Sequence of chain 59.E:
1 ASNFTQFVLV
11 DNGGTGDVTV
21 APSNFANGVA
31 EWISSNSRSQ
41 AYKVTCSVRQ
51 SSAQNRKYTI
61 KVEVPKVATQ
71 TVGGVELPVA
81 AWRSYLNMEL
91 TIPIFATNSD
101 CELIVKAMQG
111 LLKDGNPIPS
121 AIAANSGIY

Binding-site contacts:
Ligand atom C4 contacts residue TYR85 of chain 40.E at 3.6 Å (hydrophobic).
Ligand atom O3' contacts residue SER51 of chain 59.E at 3.3 Å (h-bond).
Ligand atom O4' contacts residue LYS61 of chain 40.E at 2.8 Å (salt-bridge).
Ligand atom N6 contacts residue THR45 of chain 40.E at 2.7 Å (h-bond).
Ligand atom OP1 contacts residue SER52 of chain 59.E at 3.2 Å.
Ligand atom N7 contacts residue THR45 of chain 40.E at 2.6 Å (h-bond).
Ligand atom C2' contacts residue GLU63 of chain 40.E at 3.5 Å.
Ligand atom O2' contacts residue TYR85 of chain 40.E at 3.4 Å.
Ligand atom C5' contacts residue TYR85 of chain 40.E at 2.9 Å (hydrophobic).
Ligand atom C3' contacts residue TYR85 of chain 40.E at 3.4 Å (hydrophobic).
Ligand atom O3' contacts residue ARG49 of chain 59.E at 3.4 Å (salt-bridge).
Ligand atom P contacts residue ARG49 of chain 59.E at 3.0 Å.
Ligand atom N1 contacts residue SER47 of chain 40.E at 2.9 Å (h-bond).
Ligand atom OP1 contacts residue ARG49 of chain 59.E at 2.5 Å (salt-bridge).
Ligand atom OP1 contacts residue SER51 of chain 59.E at 2.9 Å (h-bond).
Ligand atom C2' contacts residue TYR85 of chain 40.E at 3.4 Å (hydrophobic).
Ligand atom C5 contacts residue THR45 of chain 40.E at 3.2 Å.
Ligand atom OP2 contacts residue ASN55 of chain 59.E at 3.4 Å (h-bond).
Ligand atom C5' contacts residue ARG49 of chain 59.E at 3.5 Å.
Ligand atom OP1 contacts residue ASN55 of chain 59.E at 2.8 Å (h-bond).
Ligand atom OP2 contacts residue TYR85 of chain 40.E at 2.7 Å (h-bond).
Ligand atom OP2 contacts residue LYS43 of chain 40.E at 2.7 Å (salt-bridge).
Ligand atom C2 contacts residue SER47 of chain 40.E at 3.2 Å.
Ligand atom OP2 contacts residue SER51 of chain 59.E at 3.4 Å (h-bond).
Ligand atom N7 contacts residue LYS61 of chain 40.E at 3.3 Å.
Ligand atom O2' contacts residue GLU63 of chain 40.E at 3.2 Å (salt-bridge).
Ligand atom OP2 contacts residue LYS57 of chain 59.E at 2.6 Å (salt-bridge).
Ligand atom N9 contacts residue LYS61 of chain 40.E at 3.3 Å (salt-bridge).
Ligand atom C6 contacts residue THR45 of chain 40.E at 3.3 Å.
Ligand atom N3 contacts residue TYR85 of chain 40.E at 3.5 Å.
Ligand atom OP1 contacts residue SER51 of chain 59.E at 3.5 Å.
Ligand atom N6 contacts residue CYS46 of chain 40.E at 3.3 Å (h-bond).
Ligand atom C5' contacts residue SER51 of chain 59.E at 3.3 Å.
Ligand atom N6 contacts residue THR59 of chain 40.E at 2.8 Å (h-bond).
Ligand atom C4' contacts residue TYR85 of chain 40.E at 3.2 Å (hydrophobic).
Ligand atom P contacts residue SER51 of chain 59.E at 3.5 Å.
Ligand atom C8 contacts residue LYS61 of chain 40.E at 3.4 Å.
Ligand atom O2 contacts residue ASN87 of chain 40.E at 3.3 Å (h-bond).
Ligand atom OP2 contacts residue ARG49 of chain 59.E at 2.3 Å (salt-bridge).
Ligand atom N1 contacts residue TYR85 of chain 40.E at 3.5 Å.

A small-molecule ligand and the protein it binds are described below.
Small molecule (SMILES): N=c1ccn([C@@H]2O[C@H](CO[P](=O)(O)O[C@H]3[C@@H](O)[C@H](n4cnc5c(N)ncnc54)O[C@@H]3CO[P](=O)(O)O[C@H]3[C@@H](O)[C@H](n4ccc(N)nc4=O)O[C@@H]3CO[P](=O)(O)O[C@H]3[C@@H](O)[C@H](n4ccc(=O)[nH]c4=O)O[C@@H]3CO[P](=O)(O)O[C@H]3[C@@H](O)[C@H](n4cnc5c(N)ncnc54)O[C@@H]3CO[P](=O)(O)O[C@H]3[C@@H](O)[C@H](n4cnc5c(=O)nc(N)[nH]c54)O[C@@H]3CO[P](=O)(O)O[C@H]3[C@@H](O)[C@H](n4cnc5c(=O)nc(N)[nH]c54)O[C@@H]3CO)[C@@H](O[P](=O)(O)OC[C@H]3O[C@@H](n4ccc(N)nc4=O)[C@H](O)[C@@H]3O)[C@H]2O)c(=O)[nH]1

Sequence of chain 40.E:
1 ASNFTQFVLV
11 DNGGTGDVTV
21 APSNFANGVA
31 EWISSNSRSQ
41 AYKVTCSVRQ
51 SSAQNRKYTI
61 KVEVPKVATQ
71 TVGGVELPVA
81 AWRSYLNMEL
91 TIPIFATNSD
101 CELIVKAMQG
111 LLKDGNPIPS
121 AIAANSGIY